Binding-site contacts:
Ligand atom C3 contacts residue PHE935 of chain 1.D at 4.2 Å (hydrophobic).
Ligand atom C22 contacts residue GLN1244 of chain 1.D at 4.1 Å.
Ligand atom C10 contacts residue GLN13 of chain 1.G at 4.4 Å.
Ligand atom C12 contacts residue ASN20 of chain 1.G at 3.1 Å.
Ligand atom C18 contacts residue PHE935 of chain 1.D at 4.3 Å (hydrophobic).
Ligand atom C1 contacts residue ASN20 of chain 1.G at 3.4 Å.
Ligand atom C21 contacts residue GLN13 of chain 1.G at 3.4 Å.
Ligand atom C24 contacts residue GLN1244 of chain 1.D at 3.1 Å.
Ligand atom C10 contacts residue PHE935 of chain 1.D at 3.7 Å (hydrophobic).
Ligand atom C11 contacts residue HIS936 of chain 1.D at 3.9 Å.
Ligand atom C3 contacts residue MET16 of chain 1.G at 4.5 Å (hydrophobic).
Ligand atom O4 contacts residue MET16 of chain 1.G at 3.8 Å.
Ligand atom C21 contacts residue SER9 of chain 1.G at 4.5 Å.
Ligand atom C16 contacts residue ILE937 of chain 1.D at 3.8 Å (hydrophobic).
Ligand atom C20 contacts residue GLN1244 of chain 1.D at 4.0 Å.
Ligand atom C2 contacts residue ILE937 of chain 1.D at 4.5 Å (hydrophobic).
Ligand atom C23 contacts residue GLN1244 of chain 1.D at 3.6 Å.
Ligand atom C8 contacts residue GLN1244 of chain 1.D at 4.3 Å.
Ligand atom C7 contacts residue LEU1243 of chain 1.D at 4.1 Å (hydrophobic).
Ligand atom C4 contacts residue MET16 of chain 1.G at 4.4 Å (hydrophobic).
Ligand atom C11 contacts residue PHE935 of chain 1.D at 3.8 Å (hydrophobic).
Ligand atom C10 contacts residue GLN1244 of chain 1.D at 3.8 Å.
Ligand atom C15 contacts residue ILE937 of chain 1.D at 4.2 Å (hydrophobic).
Ligand atom C11 contacts residue ILE937 of chain 1.D at 3.4 Å (hydrophobic).

Sequence of chain 1.D:
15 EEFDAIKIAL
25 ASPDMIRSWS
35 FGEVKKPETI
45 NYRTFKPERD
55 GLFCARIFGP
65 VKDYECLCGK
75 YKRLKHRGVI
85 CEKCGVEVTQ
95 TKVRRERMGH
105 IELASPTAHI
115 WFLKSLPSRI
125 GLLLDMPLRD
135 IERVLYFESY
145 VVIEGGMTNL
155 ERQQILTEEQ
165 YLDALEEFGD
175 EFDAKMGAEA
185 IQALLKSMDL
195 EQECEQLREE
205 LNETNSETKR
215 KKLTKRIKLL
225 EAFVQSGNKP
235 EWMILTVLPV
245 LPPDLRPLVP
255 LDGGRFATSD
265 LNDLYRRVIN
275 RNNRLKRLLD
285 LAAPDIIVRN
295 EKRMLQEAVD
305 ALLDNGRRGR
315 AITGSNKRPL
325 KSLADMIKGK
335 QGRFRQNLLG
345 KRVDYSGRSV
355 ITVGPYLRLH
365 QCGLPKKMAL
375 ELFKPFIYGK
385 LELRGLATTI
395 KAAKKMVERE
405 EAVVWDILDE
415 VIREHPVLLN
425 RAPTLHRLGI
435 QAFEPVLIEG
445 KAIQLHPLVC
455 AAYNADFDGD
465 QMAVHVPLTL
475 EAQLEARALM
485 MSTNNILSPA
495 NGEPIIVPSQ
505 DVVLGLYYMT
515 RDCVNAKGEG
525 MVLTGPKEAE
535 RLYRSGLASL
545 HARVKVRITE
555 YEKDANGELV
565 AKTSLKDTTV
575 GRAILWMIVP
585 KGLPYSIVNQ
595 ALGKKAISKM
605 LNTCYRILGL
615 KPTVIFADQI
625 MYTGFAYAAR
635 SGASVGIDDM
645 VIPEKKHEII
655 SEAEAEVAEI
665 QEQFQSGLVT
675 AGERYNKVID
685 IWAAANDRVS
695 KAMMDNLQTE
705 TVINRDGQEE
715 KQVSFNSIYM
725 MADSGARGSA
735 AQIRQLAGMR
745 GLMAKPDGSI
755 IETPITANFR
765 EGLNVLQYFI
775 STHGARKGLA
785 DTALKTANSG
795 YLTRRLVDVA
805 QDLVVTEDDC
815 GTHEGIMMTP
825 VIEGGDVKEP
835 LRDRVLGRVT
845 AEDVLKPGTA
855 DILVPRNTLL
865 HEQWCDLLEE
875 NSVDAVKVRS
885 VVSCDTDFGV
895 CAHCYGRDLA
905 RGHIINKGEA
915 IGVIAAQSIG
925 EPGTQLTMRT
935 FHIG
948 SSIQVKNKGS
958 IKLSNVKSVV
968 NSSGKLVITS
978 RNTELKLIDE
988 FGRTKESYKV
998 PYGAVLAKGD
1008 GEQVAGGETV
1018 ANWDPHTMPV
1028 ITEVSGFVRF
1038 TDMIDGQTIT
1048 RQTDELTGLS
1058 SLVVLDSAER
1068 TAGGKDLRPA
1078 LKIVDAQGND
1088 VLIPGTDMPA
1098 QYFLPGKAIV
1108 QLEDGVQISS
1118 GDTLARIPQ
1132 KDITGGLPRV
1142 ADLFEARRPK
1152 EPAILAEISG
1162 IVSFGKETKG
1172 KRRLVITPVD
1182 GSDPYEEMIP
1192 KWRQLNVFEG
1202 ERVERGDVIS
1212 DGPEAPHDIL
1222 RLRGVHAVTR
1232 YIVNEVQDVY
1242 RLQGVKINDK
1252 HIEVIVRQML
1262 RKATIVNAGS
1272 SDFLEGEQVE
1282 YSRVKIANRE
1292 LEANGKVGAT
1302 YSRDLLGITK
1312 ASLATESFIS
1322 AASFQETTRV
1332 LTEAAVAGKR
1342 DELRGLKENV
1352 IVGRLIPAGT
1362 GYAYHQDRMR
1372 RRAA

Sequence of chain 1.G:
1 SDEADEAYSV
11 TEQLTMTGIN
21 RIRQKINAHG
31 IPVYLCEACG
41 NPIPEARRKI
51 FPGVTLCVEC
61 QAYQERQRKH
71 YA

This small molecule binds to this protein.
Small molecule (SMILES): C[C@H](CCC(=O)NCCC[N+](C)(C)CC(O)CS(=O)(=O)O)[C@H]1CC[C@H]2[C@@H]3[C@H](O)C[C@@H]4C[C@H](O)CC[C@]4(C)[C@H]3C[C@H](O)[C@]12C